A protein and the small-molecule ligand that binds it are described below.
Small molecule (SMILES): Oc1ccc(CCNc2nc(SCCCc3ccc(Cl)cc3)nc(N3CCNCC3)n2)cc1

Sequence of chain 2.A:
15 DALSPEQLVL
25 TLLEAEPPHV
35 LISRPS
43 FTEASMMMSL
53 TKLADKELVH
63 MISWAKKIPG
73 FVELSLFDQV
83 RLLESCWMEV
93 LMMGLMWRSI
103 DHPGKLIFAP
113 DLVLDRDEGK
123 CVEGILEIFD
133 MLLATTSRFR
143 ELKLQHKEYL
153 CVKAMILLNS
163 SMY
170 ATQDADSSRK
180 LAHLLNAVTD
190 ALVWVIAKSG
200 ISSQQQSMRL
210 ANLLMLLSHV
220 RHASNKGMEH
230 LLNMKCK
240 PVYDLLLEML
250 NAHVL

Binding-site contacts:
Ligand atom C29 contacts residue PHE131 of chain 2.A at 3.7 Å (hydrophobic).
Ligand atom N3 contacts residue ALA56 of chain 2.A at 3.0 Å.
Ligand atom C25 contacts residue GLU59 of chain 2.A at 2.7 Å.
Ligand atom N2 contacts residue ASP57 of chain 2.A at 3.8 Å.
Ligand atom C10 contacts residue ASP57 of chain 2.A at 3.1 Å.
Ligand atom C20 contacts residue ILE127 of chain 2.A at 3.7 Å (hydrophobic).
Ligand atom O31 contacts residue ARG100 of chain 2.A at 2.3 Å (salt-bridge).
Ligand atom C6 contacts residue ASP57 of chain 2.A at 3.1 Å.
Ligand atom N12 contacts residue LEU52 of chain 2.A at 3.8 Å.
Ligand atom C32 contacts residue ILE130 of chain 2.A at 3.8 Å (hydrophobic).
Ligand atom CL33 contacts residue LEU134 of chain 2.A at 3.3 Å.
Ligand atom C10 contacts residue LEU60 of chain 2.A at 3.6 Å (hydrophobic).
Ligand atom C26 contacts residue ILE127 of chain 2.A at 3.4 Å (hydrophobic).
Ligand atom C16 contacts residue MET49 of chain 2.A at 3.6 Å (hydrophobic).
Ligand atom C30 contacts residue ILE130 of chain 2.A at 3.8 Å (hydrophobic).
Ligand atom C28 contacts residue LEU93 of chain 2.A at 3.5 Å (hydrophobic).
Ligand atom CL33 contacts residue MET94 of chain 2.A at 3.5 Å.
Ligand atom C8 contacts residue LEU230 of chain 2.A at 3.5 Å (hydrophobic).
Ligand atom C15 contacts residue LEU93 of chain 2.A at 3.5 Å (hydrophobic).
Ligand atom C24 contacts residue LEU93 of chain 2.A at 2.9 Å (hydrophobic).
Ligand atom C24 contacts residue MET94 of chain 2.A at 3.8 Å (hydrophobic).
Ligand atom C7 contacts residue ALA56 of chain 2.A at 3.7 Å (hydrophobic).
Ligand atom C7 contacts residue LEU52 of chain 2.A at 3.5 Å (hydrophobic).
Ligand atom C22 contacts residue GLU59 of chain 2.A at 3.7 Å.
Ligand atom N4 contacts residue LEU230 of chain 2.A at 3.0 Å.
Ligand atom C6 contacts residue ALA56 of chain 2.A at 3.3 Å (hydrophobic).
Ligand atom C9 contacts residue ASP57 of chain 2.A at 3.8 Å.
Ligand atom C20 contacts residue HIS229 of chain 2.A at 3.7 Å.
Ligand atom N3 contacts residue LEU52 of chain 2.A at 3.5 Å (h-bond).
Ligand atom O31 contacts residue LEU93 of chain 2.A at 3.4 Å (h-bond).
Ligand atom CL33 contacts residue ILE130 of chain 2.A at 3.6 Å.
Ligand atom C24 contacts residue LEU97 of chain 2.A at 3.4 Å (hydrophobic).
Ligand atom N14 contacts residue ASP57 of chain 2.A at 2.9 Å (salt-bridge).
Ligand atom C28 contacts residue GLU59 of chain 2.A at 3.1 Å.
Ligand atom C24 contacts residue ARG100 of chain 2.A at 3.8 Å.
Ligand atom C21 contacts residue LEU93 of chain 2.A at 3.7 Å (hydrophobic).
Ligand atom O31 contacts residue GLU59 of chain 2.A at 2.6 Å (salt-bridge).
Ligand atom C28 contacts residue ARG100 of chain 2.A at 3.2 Å.
Ligand atom C15 contacts residue ALA56 of chain 2.A at 3.3 Å (hydrophobic).
Ligand atom N12 contacts residue ALA56 of chain 2.A at 3.8 Å.